Sequence of chain 1.A:
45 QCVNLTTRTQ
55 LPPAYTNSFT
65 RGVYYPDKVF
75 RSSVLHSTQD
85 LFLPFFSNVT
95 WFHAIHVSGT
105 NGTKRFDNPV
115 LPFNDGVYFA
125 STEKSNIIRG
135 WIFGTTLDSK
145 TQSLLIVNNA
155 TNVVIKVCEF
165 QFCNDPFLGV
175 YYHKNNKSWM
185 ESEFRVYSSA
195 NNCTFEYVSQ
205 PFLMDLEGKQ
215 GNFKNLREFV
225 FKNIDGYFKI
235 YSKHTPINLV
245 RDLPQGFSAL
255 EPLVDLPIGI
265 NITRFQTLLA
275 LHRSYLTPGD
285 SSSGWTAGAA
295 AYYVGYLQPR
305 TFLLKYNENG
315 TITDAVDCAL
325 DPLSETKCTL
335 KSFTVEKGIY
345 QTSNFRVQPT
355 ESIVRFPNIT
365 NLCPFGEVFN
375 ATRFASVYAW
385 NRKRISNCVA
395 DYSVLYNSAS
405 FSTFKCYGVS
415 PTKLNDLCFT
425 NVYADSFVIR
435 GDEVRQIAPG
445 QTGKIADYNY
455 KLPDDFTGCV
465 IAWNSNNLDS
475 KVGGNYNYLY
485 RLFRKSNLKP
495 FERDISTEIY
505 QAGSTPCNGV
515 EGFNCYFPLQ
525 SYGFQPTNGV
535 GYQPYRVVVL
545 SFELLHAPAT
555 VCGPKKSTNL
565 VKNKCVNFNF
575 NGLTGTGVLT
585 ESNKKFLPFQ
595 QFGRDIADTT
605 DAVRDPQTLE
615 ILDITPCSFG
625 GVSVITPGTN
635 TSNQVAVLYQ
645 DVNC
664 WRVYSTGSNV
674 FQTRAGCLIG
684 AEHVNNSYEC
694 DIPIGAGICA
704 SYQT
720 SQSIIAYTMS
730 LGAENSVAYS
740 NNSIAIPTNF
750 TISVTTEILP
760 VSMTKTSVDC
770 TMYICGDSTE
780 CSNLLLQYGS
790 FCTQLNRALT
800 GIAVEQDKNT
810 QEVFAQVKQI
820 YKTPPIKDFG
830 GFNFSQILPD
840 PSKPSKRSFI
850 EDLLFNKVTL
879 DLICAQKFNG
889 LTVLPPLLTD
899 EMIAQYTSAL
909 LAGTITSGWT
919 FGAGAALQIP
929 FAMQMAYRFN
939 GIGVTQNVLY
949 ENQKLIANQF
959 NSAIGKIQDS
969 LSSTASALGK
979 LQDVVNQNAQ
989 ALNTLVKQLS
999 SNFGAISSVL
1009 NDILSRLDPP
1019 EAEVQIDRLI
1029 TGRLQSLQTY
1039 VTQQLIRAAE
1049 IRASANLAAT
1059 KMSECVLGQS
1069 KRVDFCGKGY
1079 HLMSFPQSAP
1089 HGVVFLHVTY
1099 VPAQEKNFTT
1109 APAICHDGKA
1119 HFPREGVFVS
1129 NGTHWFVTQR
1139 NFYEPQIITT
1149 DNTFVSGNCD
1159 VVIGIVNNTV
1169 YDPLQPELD

Binding-site contacts:
Ligand atom C7 contacts residue ASN374 of chain 1.A at 3.7 Å.
Ligand atom O7 contacts residue ASN374 of chain 1.A at 4.5 Å.
Ligand atom C4 contacts residue ASN374 of chain 1.A at 4.3 Å.
Ligand atom O7 contacts residue ALA403 of chain 1.A at 4.5 Å.
Ligand atom N2 contacts residue ASN374 of chain 1.A at 2.8 Å (h-bond).
Ligand atom O5 contacts residue ASN374 of chain 1.A at 2.4 Å (h-bond).
Ligand atom C2 contacts residue ASN374 of chain 1.A at 2.5 Å.
Ligand atom C1 contacts residue ASN374 of chain 1.A at 1.4 Å.
Ligand atom C5 contacts residue ASN374 of chain 1.A at 3.7 Å.
Ligand atom C8 contacts residue ASN374 of chain 1.A at 4.1 Å.
Ligand atom C8 contacts residue ALA403 of chain 1.A at 4.1 Å (hydrophobic).
Ligand atom C3 contacts residue ASN374 of chain 1.A at 3.8 Å.

A protein and the small-molecule ligand that binds it are described below.
Small molecule (SMILES): CC(=O)N[C@@H]1[C@@H](O)[C@H](O)[C@@H](CO)O[C@H]1O